The small molecule below binds the protein below.
Small molecule (SMILES): Nc1ncnc2c1ncn2[C@@H]1O[C@H](COP(=O)(O)OP(=O)(O)OP(O)(O)=S)[C@@H](O)[C@H]1O

Sequence of chain 1.C:
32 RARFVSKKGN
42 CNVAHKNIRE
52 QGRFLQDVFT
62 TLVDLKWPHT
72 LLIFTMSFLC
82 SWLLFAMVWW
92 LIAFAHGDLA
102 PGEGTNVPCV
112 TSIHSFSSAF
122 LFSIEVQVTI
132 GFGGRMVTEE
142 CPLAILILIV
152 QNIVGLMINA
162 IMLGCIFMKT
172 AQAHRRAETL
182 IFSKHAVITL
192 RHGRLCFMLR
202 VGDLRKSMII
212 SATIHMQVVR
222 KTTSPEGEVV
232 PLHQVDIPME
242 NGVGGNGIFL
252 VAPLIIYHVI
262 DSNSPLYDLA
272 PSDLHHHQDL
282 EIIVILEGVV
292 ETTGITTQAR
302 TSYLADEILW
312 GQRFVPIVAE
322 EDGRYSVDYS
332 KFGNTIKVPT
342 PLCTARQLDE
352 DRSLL

Sequence of chain 1.E:
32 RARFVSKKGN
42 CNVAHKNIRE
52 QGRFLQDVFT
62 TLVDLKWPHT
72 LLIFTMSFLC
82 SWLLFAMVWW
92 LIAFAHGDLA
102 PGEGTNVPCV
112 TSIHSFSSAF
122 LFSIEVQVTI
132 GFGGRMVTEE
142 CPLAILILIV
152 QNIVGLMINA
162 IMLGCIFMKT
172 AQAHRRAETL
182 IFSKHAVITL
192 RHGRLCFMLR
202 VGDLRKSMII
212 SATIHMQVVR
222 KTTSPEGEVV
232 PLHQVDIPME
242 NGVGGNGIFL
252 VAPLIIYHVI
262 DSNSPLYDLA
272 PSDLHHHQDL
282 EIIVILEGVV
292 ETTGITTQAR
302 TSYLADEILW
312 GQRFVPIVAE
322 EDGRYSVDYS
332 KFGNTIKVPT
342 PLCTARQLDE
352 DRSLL

Binding-site contacts:
Ligand atom C5' contacts residue LYS185 of chain 1.E at 4.2 Å.
Ligand atom C4 contacts residue ARG50 of chain 1.C at 3.6 Å.
Ligand atom O2G contacts residue ARG50 of chain 1.C at 3.5 Å (salt-bridge).
Ligand atom C5' contacts residue SER184 of chain 1.E at 4.0 Å.
Ligand atom N1 contacts residue ASN48 of chain 1.C at 3.7 Å.
Ligand atom N9 contacts residue ARG50 of chain 1.C at 3.4 Å (salt-bridge).
Ligand atom C4' contacts residue PHE183 of chain 1.E at 3.3 Å (hydrophobic).
Ligand atom C5 contacts residue ARG50 of chain 1.C at 3.7 Å.
Ligand atom O5' contacts residue PHE183 of chain 1.E at 3.9 Å.
Ligand atom N1 contacts residue ARG50 of chain 1.C at 3.0 Å (salt-bridge).
Ligand atom O1A contacts residue GLY334 of chain 1.E at 3.1 Å.
Ligand atom C5' contacts residue PHE333 of chain 1.E at 3.9 Å (hydrophobic).
Ligand atom O2' contacts residue ARG50 of chain 1.C at 4.2 Å.
Ligand atom O1A contacts residue PHE333 of chain 1.E at 3.7 Å.
Ligand atom N3 contacts residue ARG50 of chain 1.C at 3.9 Å.
Ligand atom C6 contacts residue ASN48 of chain 1.C at 3.9 Å.
Ligand atom N6 contacts residue ARG50 of chain 1.C at 4.2 Å.
Ligand atom N1 contacts residue ILE49 of chain 1.C at 3.8 Å.
Ligand atom C2' contacts residue ARG50 of chain 1.C at 3.6 Å.
Ligand atom C2 contacts residue ARG50 of chain 1.C at 3.4 Å.
Ligand atom N6 contacts residue ASN48 of chain 1.C at 3.3 Å (h-bond).
Ligand atom O5' contacts residue LYS185 of chain 1.E at 3.5 Å (salt-bridge).
Ligand atom C1' contacts residue ILE182 of chain 1.E at 3.7 Å (hydrophobic).
Ligand atom PB contacts residue LYS185 of chain 1.E at 4.1 Å.
Ligand atom O1B contacts residue LYS185 of chain 1.E at 3.2 Å.
Ligand atom C5' contacts residue PHE183 of chain 1.E at 3.3 Å (hydrophobic).
Ligand atom N7 contacts residue TYR330 of chain 1.E at 4.3 Å.
Ligand atom C6 contacts residue TYR330 of chain 1.E at 3.8 Å (hydrophobic).
Ligand atom N1 contacts residue TYR330 of chain 1.E at 3.9 Å.
Ligand atom C6 contacts residue ARG50 of chain 1.C at 3.8 Å.
Ligand atom O4' contacts residue PHE183 of chain 1.E at 4.0 Å.
Ligand atom O4' contacts residue ILE182 of chain 1.E at 3.4 Å.
Ligand atom O3B contacts residue LYS185 of chain 1.E at 4.1 Å.
Ligand atom O5' contacts residue SER184 of chain 1.E at 4.1 Å.
Ligand atom N6 contacts residue TYR330 of chain 1.E at 3.3 Å.
Ligand atom C1' contacts residue ARG50 of chain 1.C at 4.1 Å.
Ligand atom C8 contacts residue ARG50 of chain 1.C at 3.0 Å.
Ligand atom O3A contacts residue LYS185 of chain 1.E at 3.6 Å.
Ligand atom C2 contacts residue LEU205 of chain 1.E at 4.0 Å (hydrophobic).
Ligand atom N7 contacts residue ARG50 of chain 1.C at 3.2 Å (salt-bridge).